Sequence of chain 1.C:
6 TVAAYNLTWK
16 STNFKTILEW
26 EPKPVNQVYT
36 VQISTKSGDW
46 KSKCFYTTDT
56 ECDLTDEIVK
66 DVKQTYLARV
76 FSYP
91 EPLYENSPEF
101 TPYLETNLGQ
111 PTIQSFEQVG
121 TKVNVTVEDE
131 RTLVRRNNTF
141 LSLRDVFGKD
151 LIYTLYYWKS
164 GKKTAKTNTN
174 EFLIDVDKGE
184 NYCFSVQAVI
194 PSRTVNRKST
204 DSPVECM

Binding-site contacts:
Ligand atom C4 contacts residue GLY58 of chain 1.A at 3.5 Å.
Ligand atom C1 contacts residue SER60 of chain 1.A at 1.4 Å.
Ligand atom C4 contacts residue SER60 of chain 1.A at 3.4 Å.
Ligand atom C4 contacts residue LEU73 of chain 1.A at 3.6 Å (hydrophobic).
Ligand atom C6 contacts residue LEU73 of chain 1.A at 3.8 Å (hydrophobic).
Ligand atom C6 contacts residue CYS72 of chain 1.A at 3.5 Å (hydrophobic).
Ligand atom C6 contacts residue PHE140 of chain 1.C at 3.9 Å (hydrophobic).
Ligand atom C5 contacts residue PHE71 of chain 1.A at 4.0 Å (hydrophobic).
Ligand atom O5 contacts residue PHE71 of chain 1.A at 4.4 Å.
Ligand atom O3 contacts residue SER60 of chain 1.A at 4.2 Å.
Ligand atom C6 contacts residue SER60 of chain 1.A at 4.2 Å.
Ligand atom C6 contacts residue PHE71 of chain 1.A at 3.6 Å (hydrophobic).
Ligand atom O5 contacts residue SER60 of chain 1.A at 2.4 Å (h-bond).
Ligand atom C1 contacts residue ARG131 of chain 1.C at 3.7 Å.
Ligand atom C3 contacts residue SER60 of chain 1.A at 2.9 Å.
Ligand atom O3 contacts residue GLY58 of chain 1.A at 4.3 Å.
Ligand atom C5 contacts residue GLY59 of chain 1.A at 4.2 Å.
Ligand atom C5 contacts residue SER60 of chain 1.A at 2.8 Å.
Ligand atom C2 contacts residue SER60 of chain 1.A at 2.4 Å.
Ligand atom O5 contacts residue ARG131 of chain 1.C at 3.5 Å (salt-bridge).
Ligand atom C5 contacts residue GLY58 of chain 1.A at 3.8 Å.
Ligand atom C3 contacts residue GLY58 of chain 1.A at 3.7 Å.
Ligand atom O4 contacts residue LEU73 of chain 1.A at 3.8 Å.
Ligand atom O4 contacts residue SER60 of chain 1.A at 4.5 Å.
Ligand atom C6 contacts residue GLY58 of chain 1.A at 4.5 Å.
Ligand atom C5 contacts residue LEU73 of chain 1.A at 4.3 Å (hydrophobic).
Ligand atom O2 contacts residue SER60 of chain 1.A at 2.8 Å (h-bond).

The small molecule below binds the protein below.
Small molecule (SMILES): C[C@@H]1O[C@@H](O)[C@@H](O)[C@H](O)[C@@H]1O

Sequence of chain 1.A:
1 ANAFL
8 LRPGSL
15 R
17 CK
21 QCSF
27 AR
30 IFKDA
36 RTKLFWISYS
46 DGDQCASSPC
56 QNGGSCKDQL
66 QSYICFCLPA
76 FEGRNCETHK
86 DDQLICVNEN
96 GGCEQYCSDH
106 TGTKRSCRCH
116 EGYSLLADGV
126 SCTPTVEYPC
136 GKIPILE